The small molecule below binds the protein below.
Small molecule (SMILES): CC(=O)N[C@H]1[C@H](O[C@H]2[C@H](O)[C@@H](NC(C)=O)CO[C@@H]2CO)O[C@H](CO)[C@@H](O)[C@@H]1O

Binding-site contacts:
Ligand atom C8 contacts residue SER316 of chain 1.A at 3.6 Å.
Ligand atom O5 contacts residue ASN288 of chain 1.A at 2.4 Å (h-bond).
Ligand atom N2 contacts residue SER316 of chain 1.A at 4.3 Å.
Ligand atom C7 contacts residue SER316 of chain 1.A at 3.4 Å.
Ligand atom O5 contacts residue ILE286 of chain 1.A at 3.8 Å.
Ligand atom C7 contacts residue THR317 of chain 1.A at 4.3 Å.
Ligand atom O7 contacts residue ASN288 of chain 1.A at 3.6 Å.
Ligand atom O7 contacts residue THR317 of chain 1.A at 3.3 Å.
Ligand atom O6 contacts residue ARG563 of chain 1.A at 3.6 Å (salt-bridge).
Ligand atom C2 contacts residue ASN288 of chain 1.A at 2.4 Å.
Ligand atom C1 contacts residue ASN288 of chain 1.A at 1.5 Å.
Ligand atom C3 contacts residue ASN288 of chain 1.A at 3.8 Å.
Ligand atom C7 contacts residue ASN288 of chain 1.A at 3.4 Å.
Ligand atom C5 contacts residue ILE286 of chain 1.A at 4.3 Å (hydrophobic).
Ligand atom C5 contacts residue ASN288 of chain 1.A at 3.7 Å.
Ligand atom N2 contacts residue ASN288 of chain 1.A at 2.8 Å (h-bond).
Ligand atom C6 contacts residue ARG563 of chain 1.A at 4.2 Å.
Ligand atom O6 contacts residue GLU644 of chain 1.A at 4.4 Å.
Ligand atom C8 contacts residue THR317 of chain 1.A at 4.4 Å.
Ligand atom C8 contacts residue MET315 of chain 1.A at 4.0 Å (hydrophobic).
Ligand atom C1 contacts residue ILE286 of chain 1.A at 4.0 Å (hydrophobic).
Ligand atom C8 contacts residue ASN288 of chain 1.A at 4.4 Å.
Ligand atom C4 contacts residue ASN288 of chain 1.A at 4.2 Å.
Ligand atom O7 contacts residue SER316 of chain 1.A at 2.9 Å (h-bond).

Sequence of chain 1.A:
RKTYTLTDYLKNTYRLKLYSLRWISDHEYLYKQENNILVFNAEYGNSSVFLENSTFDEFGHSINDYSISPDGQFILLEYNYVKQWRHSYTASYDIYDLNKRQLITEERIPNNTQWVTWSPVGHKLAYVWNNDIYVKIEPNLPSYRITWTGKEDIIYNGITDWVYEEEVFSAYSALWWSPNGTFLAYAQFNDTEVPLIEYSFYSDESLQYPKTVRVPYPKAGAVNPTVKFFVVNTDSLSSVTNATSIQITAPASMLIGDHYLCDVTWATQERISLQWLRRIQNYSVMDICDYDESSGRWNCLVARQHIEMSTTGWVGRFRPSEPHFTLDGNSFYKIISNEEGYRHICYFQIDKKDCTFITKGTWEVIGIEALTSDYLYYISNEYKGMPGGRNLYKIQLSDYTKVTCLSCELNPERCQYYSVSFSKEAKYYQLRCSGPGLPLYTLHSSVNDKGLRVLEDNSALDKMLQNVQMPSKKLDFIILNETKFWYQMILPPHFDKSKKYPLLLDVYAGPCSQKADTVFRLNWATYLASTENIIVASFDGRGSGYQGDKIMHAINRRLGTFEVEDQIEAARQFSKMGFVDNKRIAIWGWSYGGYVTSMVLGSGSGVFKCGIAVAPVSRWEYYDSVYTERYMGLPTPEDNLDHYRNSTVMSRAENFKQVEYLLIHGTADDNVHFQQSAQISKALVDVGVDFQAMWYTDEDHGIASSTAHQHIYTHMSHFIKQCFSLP